Sequence of chain 1.B:
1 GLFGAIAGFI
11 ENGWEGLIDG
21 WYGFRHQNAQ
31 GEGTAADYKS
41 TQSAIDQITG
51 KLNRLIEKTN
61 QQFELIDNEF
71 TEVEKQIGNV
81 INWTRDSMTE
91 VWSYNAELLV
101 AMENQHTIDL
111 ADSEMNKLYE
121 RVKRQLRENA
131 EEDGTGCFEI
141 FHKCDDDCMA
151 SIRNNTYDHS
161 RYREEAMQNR

Sequence of chain 1.A:
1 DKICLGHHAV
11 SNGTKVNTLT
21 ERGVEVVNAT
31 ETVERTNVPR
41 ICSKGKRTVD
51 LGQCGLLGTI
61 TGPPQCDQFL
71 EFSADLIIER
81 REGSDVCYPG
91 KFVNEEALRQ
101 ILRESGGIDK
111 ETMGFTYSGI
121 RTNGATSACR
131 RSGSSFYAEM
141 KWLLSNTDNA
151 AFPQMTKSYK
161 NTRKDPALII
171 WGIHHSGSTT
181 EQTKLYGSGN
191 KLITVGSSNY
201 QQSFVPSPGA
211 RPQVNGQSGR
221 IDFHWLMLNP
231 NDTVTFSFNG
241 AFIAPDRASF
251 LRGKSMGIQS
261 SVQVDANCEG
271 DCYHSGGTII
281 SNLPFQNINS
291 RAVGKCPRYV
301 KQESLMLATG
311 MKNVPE

Binding-site contacts:
Ligand atom C7 contacts residue ASN82 of chain 1.B at 3.8 Å.
Ligand atom C3 contacts residue ASN82 of chain 1.B at 3.8 Å.
Ligand atom O7 contacts residue ASN82 of chain 1.B at 4.3 Å.
Ligand atom C7 contacts residue GLU69 of chain 1.B at 4.1 Å.
Ligand atom C1 contacts residue ASN82 of chain 1.B at 1.4 Å.
Ligand atom C8 contacts residue ARG291 of chain 1.A at 4.1 Å.
Ligand atom O7 contacts residue GLU72 of chain 1.B at 4.1 Å.
Ligand atom O7 contacts residue ASN79 of chain 1.B at 3.5 Å (h-bond).
Ligand atom N2 contacts residue ASN79 of chain 1.B at 4.5 Å.
Ligand atom C8 contacts residue GLY78 of chain 1.B at 3.8 Å.
Ligand atom N2 contacts residue ASN82 of chain 1.B at 2.9 Å (h-bond).
Ligand atom C5 contacts residue ASN82 of chain 1.B at 3.6 Å.
Ligand atom C2 contacts residue ASN82 of chain 1.B at 2.4 Å.
Ligand atom O6 contacts residue ARG291 of chain 1.A at 4.3 Å.
Ligand atom C7 contacts residue GLU72 of chain 1.B at 3.6 Å.
Ligand atom O5 contacts residue ASN82 of chain 1.B at 2.3 Å (h-bond).
Ligand atom C8 contacts residue LYS75 of chain 1.B at 3.9 Å.
Ligand atom O7 contacts residue GLU69 of chain 1.B at 3.9 Å.
Ligand atom C4 contacts residue ASN82 of chain 1.B at 4.2 Å.
Ligand atom C3 contacts residue GLU72 of chain 1.B at 4.3 Å.
Ligand atom C8 contacts residue GLU72 of chain 1.B at 3.4 Å.
Ligand atom C8 contacts residue ASN79 of chain 1.B at 3.2 Å.
Ligand atom C7 contacts residue ASN79 of chain 1.B at 3.6 Å.
Ligand atom C8 contacts residue GLU69 of chain 1.B at 3.8 Å.
Ligand atom N2 contacts residue GLY78 of chain 1.B at 4.4 Å.
Ligand atom N2 contacts residue GLU72 of chain 1.B at 4.1 Å.
Ligand atom O3 contacts residue GLU72 of chain 1.B at 3.8 Å.

A small-molecule ligand and the protein it binds are described below.
Small molecule (SMILES): CC(=O)N[C@H]1[C@H](O[C@H]2[C@H](O)[C@@H](NC(C)=O)CO[C@@H]2CO)O[C@H](CO)[C@@H](O)[C@@H]1O